A protein and the small-molecule ligand that binds it are described below.
Small molecule (SMILES): O=c1[nH]c(=O)c2nn[nH]c2[nH]1

Sequence of chain 4.A:
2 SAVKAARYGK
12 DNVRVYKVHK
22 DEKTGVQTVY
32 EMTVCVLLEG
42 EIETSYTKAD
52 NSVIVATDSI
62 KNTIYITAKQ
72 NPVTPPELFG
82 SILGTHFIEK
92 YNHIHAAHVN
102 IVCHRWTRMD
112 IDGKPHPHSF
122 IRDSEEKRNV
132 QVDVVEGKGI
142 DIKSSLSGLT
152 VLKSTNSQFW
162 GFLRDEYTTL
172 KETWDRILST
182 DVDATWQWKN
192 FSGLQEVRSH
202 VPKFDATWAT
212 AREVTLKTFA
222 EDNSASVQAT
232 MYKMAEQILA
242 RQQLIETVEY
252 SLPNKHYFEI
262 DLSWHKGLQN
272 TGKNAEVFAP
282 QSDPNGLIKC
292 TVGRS

Binding-site contacts:
Ligand atom N7 contacts residue PHE160 of chain 4.A at 3.6 Å.
Ligand atom N9 contacts residue THR58 of chain 3.A at 4.0 Å.
Ligand atom N9 contacts residue LEU171 of chain 4.A at 4.0 Å.
Ligand atom O6 contacts residue THR58 of chain 3.A at 3.9 Å.
Ligand atom N1 contacts residue GLN229 of chain 4.A at 2.9 Å (h-bond).
Ligand atom O2 contacts residue VAL228 of chain 4.A at 2.9 Å (h-bond).
Ligand atom C6 contacts residue PHE160 of chain 4.A at 3.6 Å (hydrophobic).
Ligand atom O6 contacts residue ILE55 of chain 3.A at 3.5 Å.
Ligand atom N8 contacts residue ASP59 of chain 3.A at 3.8 Å.
Ligand atom N7 contacts residue ALA57 of chain 3.A at 3.5 Å.
Ligand atom N9 contacts residue PHE160 of chain 4.A at 3.5 Å.
Ligand atom N8 contacts residue LEU171 of chain 4.A at 3.8 Å.
Ligand atom C6 contacts residue GLN229 of chain 4.A at 3.7 Å.
Ligand atom O2 contacts residue PHE160 of chain 4.A at 4.0 Å.
Ligand atom O6 contacts residue ILE289 of chain 4.A at 4.1 Å.
Ligand atom C2 contacts residue ARG177 of chain 4.A at 3.5 Å.
Ligand atom N3 contacts residue PHE160 of chain 4.A at 3.8 Å.
Ligand atom O6 contacts residue GLN229 of chain 4.A at 2.9 Å (h-bond).
Ligand atom O2 contacts residue GLN229 of chain 4.A at 3.8 Å.
Ligand atom C4 contacts residue ARG177 of chain 4.A at 3.7 Å.
Ligand atom O2 contacts residue ARG177 of chain 4.A at 2.8 Å (salt-bridge).
Ligand atom C5 contacts residue PHE160 of chain 4.A at 3.4 Å (hydrophobic).
Ligand atom N3 contacts residue ASN255 of chain 4.A at 3.3 Å (h-bond).
Ligand atom N7 contacts residue THR58 of chain 3.A at 2.8 Å (h-bond).
Ligand atom C4 contacts residue ASN255 of chain 4.A at 3.8 Å.
Ligand atom C5 contacts residue THR58 of chain 3.A at 3.9 Å.
Ligand atom N9 contacts residue ARG177 of chain 4.A at 4.0 Å.
Ligand atom C2 contacts residue ASN255 of chain 4.A at 3.8 Å.
Ligand atom N3 contacts residue ARG177 of chain 4.A at 3.0 Å (salt-bridge).
Ligand atom O6 contacts residue TYR9 of chain 3.A at 3.8 Å.
Ligand atom C2 contacts residue GLN229 of chain 4.A at 3.9 Å.
Ligand atom N8 contacts residue PHE160 of chain 4.A at 3.6 Å.
Ligand atom C2 contacts residue PHE160 of chain 4.A at 3.7 Å (hydrophobic).
Ligand atom N8 contacts residue ALA57 of chain 3.A at 3.7 Å.
Ligand atom N8 contacts residue THR58 of chain 3.A at 3.2 Å (h-bond).
Ligand atom C2 contacts residue VAL228 of chain 4.A at 4.0 Å (hydrophobic).
Ligand atom N1 contacts residue PHE160 of chain 4.A at 3.7 Å.
Ligand atom O2 contacts residue ASN255 of chain 4.A at 4.0 Å.
Ligand atom C4 contacts residue PHE160 of chain 4.A at 3.4 Å (hydrophobic).
Ligand atom O2 contacts residue SER227 of chain 4.A at 3.6 Å.

Sequence of chain 3.A:
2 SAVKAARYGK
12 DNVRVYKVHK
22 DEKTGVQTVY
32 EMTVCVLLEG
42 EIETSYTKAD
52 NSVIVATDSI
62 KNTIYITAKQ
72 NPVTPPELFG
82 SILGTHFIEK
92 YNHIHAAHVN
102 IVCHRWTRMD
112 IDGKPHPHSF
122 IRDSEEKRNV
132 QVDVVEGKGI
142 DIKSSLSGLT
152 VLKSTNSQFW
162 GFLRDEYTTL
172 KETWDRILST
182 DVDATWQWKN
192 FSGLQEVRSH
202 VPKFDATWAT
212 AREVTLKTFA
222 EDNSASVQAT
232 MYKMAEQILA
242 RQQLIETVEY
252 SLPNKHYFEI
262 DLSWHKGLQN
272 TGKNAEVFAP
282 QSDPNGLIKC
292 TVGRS